A small-molecule ligand and the protein it binds are described below.
Small molecule (SMILES): CC(=O)N[C@@H]1[C@@H](O)[C@H](O)[C@@H](CO)O[C@H]1O

Binding-site contacts:
Ligand atom C2 contacts residue ARG14 of chain 1.A at 4.1 Å.
Ligand atom C5 contacts residue ARG14 of chain 1.A at 4.2 Å.
Ligand atom O7 contacts residue ASN57 of chain 1.A at 3.3 Å (h-bond).
Ligand atom O5 contacts residue ASN57 of chain 1.A at 2.4 Å (h-bond).
Ligand atom C8 contacts residue ASN57 of chain 1.A at 4.4 Å.
Ligand atom O5 contacts residue ARG14 of chain 1.A at 4.2 Å.
Ligand atom C3 contacts residue ARG14 of chain 1.A at 4.2 Å.
Ligand atom N2 contacts residue ARG14 of chain 1.A at 4.3 Å.
Ligand atom C5 contacts residue ASN57 of chain 1.A at 3.7 Å.
Ligand atom C2 contacts residue ASN57 of chain 1.A at 2.6 Å.
Ligand atom C1 contacts residue ASN57 of chain 1.A at 1.5 Å.
Ligand atom C4 contacts residue ASN57 of chain 1.A at 4.4 Å.
Ligand atom C1 contacts residue ARG14 of chain 1.A at 3.4 Å.
Ligand atom C7 contacts residue ASN57 of chain 1.A at 3.3 Å.
Ligand atom C3 contacts residue ASN57 of chain 1.A at 4.0 Å.
Ligand atom N2 contacts residue ASN57 of chain 1.A at 3.0 Å (h-bond).

Sequence of chain 1.A:
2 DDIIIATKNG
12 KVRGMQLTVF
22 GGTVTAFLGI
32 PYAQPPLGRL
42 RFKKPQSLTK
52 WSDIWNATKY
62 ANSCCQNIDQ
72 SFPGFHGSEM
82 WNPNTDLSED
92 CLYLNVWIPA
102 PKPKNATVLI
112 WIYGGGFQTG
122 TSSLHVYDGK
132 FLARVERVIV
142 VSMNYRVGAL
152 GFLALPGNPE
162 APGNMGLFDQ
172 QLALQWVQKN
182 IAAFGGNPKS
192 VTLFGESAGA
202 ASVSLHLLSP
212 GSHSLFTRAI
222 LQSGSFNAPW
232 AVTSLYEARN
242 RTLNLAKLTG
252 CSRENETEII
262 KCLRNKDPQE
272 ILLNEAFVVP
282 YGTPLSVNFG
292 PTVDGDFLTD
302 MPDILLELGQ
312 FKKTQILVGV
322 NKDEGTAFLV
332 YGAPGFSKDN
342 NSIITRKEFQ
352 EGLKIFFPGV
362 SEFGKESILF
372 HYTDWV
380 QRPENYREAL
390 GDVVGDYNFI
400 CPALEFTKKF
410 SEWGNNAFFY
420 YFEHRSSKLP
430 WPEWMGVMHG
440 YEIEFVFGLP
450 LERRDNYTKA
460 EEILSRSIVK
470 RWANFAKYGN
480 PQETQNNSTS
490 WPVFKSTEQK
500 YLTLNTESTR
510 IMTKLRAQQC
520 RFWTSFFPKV